A small-molecule ligand and the protein it binds are described below.
Small molecule (SMILES): CCP(CC)CC

Binding-site contacts:
Ligand atom C5 contacts residue HIS219 of chain 1.A at 4.1 Å.
Ligand atom C2 contacts residue GLU267 of chain 1.A at 3.3 Å.
Ligand atom C1 contacts residue ARG44 of chain 1.A at 3.9 Å.
Ligand atom C5 contacts residue GLU267 of chain 1.A at 3.2 Å.
Ligand atom C2 contacts residue AU1 of chain 1.C at 4.2 Å.
Ligand atom C4 contacts residue AU1 of chain 1.C at 3.6 Å.
Ligand atom C6 contacts residue ARG44 of chain 1.A at 4.5 Å.
Ligand atom C6 contacts residue LEU265 of chain 1.A at 3.5 Å (hydrophobic).
Ligand atom C3 contacts residue AU1 of chain 1.C at 3.6 Å.
Ligand atom C1 contacts residue AU1 of chain 1.C at 3.1 Å.
Ligand atom C2 contacts residue ARG44 of chain 1.A at 3.8 Å.
Ligand atom C6 contacts residue HIS219 of chain 1.A at 3.5 Å.
Ligand atom P1 contacts residue AU1 of chain 1.C at 2.5 Å.
Ligand atom C1 contacts residue GLU267 of chain 1.A at 4.0 Å.
Ligand atom C6 contacts residue GLU267 of chain 1.A at 3.2 Å.
Ligand atom P1 contacts residue GLU267 of chain 1.A at 4.0 Å.
Ligand atom C6 contacts residue ILE223 of chain 1.A at 3.8 Å (hydrophobic).
Ligand atom C6 contacts residue AU1 of chain 1.C at 3.6 Å.
Ligand atom C1 contacts residue ASP46 of chain 1.A at 4.2 Å.
Ligand atom C5 contacts residue AU1 of chain 1.C at 3.8 Å.

Sequence of chain 1.A:
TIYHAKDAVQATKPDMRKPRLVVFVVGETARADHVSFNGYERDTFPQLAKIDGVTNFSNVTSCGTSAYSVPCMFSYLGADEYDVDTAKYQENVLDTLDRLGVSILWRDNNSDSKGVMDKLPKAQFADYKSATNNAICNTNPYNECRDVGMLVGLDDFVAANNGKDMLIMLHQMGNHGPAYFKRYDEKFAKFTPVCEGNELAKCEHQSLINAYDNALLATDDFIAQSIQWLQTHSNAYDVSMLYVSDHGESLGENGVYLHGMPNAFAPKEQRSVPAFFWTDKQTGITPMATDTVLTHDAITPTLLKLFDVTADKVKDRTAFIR